Sequence of chain 1.K:
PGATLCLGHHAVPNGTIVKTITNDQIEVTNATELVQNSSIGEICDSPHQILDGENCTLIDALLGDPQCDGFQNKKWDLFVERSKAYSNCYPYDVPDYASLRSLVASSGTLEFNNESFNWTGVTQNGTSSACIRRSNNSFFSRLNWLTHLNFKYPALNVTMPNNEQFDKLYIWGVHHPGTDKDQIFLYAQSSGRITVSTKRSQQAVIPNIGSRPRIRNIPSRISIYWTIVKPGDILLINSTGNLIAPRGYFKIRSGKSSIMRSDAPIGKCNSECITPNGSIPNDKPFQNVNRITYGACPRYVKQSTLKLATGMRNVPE

Binding-site contacts:
Ligand atom C3 contacts residue ARG216 of chain 1.I at 3.8 Å.
Ligand atom C4 contacts residue ASN159 of chain 1.K at 4.2 Å.
Ligand atom O4 contacts residue ARG216 of chain 1.I at 3.5 Å (salt-bridge).
Ligand atom C7 contacts residue ASN159 of chain 1.K at 3.3 Å.
Ligand atom C3 contacts residue SER213 of chain 1.I at 4.2 Å.
Ligand atom C6 contacts residue ARG216 of chain 1.I at 3.3 Å.
Ligand atom C4 contacts residue ARG216 of chain 1.I at 3.6 Å.
Ligand atom C2 contacts residue SER213 of chain 1.I at 4.1 Å.
Ligand atom C8 contacts residue ASN240 of chain 1.K at 3.9 Å.
Ligand atom C1 contacts residue ARG216 of chain 1.I at 3.7 Å.
Ligand atom C8 contacts residue ASN159 of chain 1.K at 4.1 Å.
Ligand atom C1 contacts residue ASN159 of chain 1.K at 1.4 Å.
Ligand atom C7 contacts residue SER213 of chain 1.I at 3.1 Å.
Ligand atom C5 contacts residue LEU238 of chain 1.K at 4.3 Å (hydrophobic).
Ligand atom C1 contacts residue LEU238 of chain 1.K at 4.3 Å (hydrophobic).
Ligand atom N2 contacts residue ASN159 of chain 1.K at 2.7 Å (h-bond).
Ligand atom C8 contacts residue SER213 of chain 1.I at 3.1 Å.
Ligand atom O5 contacts residue ASN159 of chain 1.K at 2.4 Å (h-bond).
Ligand atom C6 contacts residue THR161 of chain 1.K at 4.2 Å.
Ligand atom O7 contacts residue ILE236 of chain 1.K at 4.4 Å.
Ligand atom C8 contacts residue THR161 of chain 1.K at 4.4 Å.
Ligand atom O5 contacts residue LEU238 of chain 1.K at 4.2 Å.
Ligand atom C3 contacts residue ASN159 of chain 1.K at 3.7 Å.
Ligand atom C5 contacts residue ARG216 of chain 1.I at 3.7 Å.
Ligand atom N2 contacts residue SER213 of chain 1.I at 3.0 Å (h-bond).
Ligand atom O7 contacts residue SER213 of chain 1.I at 3.9 Å.
Ligand atom C5 contacts residue ASN159 of chain 1.K at 3.6 Å.
Ligand atom O3 contacts residue ARG216 of chain 1.I at 3.2 Å (salt-bridge).
Ligand atom O6 contacts residue ARG216 of chain 1.I at 3.3 Å (salt-bridge).
Ligand atom O7 contacts residue ASN159 of chain 1.K at 3.8 Å.
Ligand atom C2 contacts residue ASN159 of chain 1.K at 2.2 Å.
Ligand atom O5 contacts residue ARG216 of chain 1.I at 2.8 Å (salt-bridge).
Ligand atom O3 contacts residue SER213 of chain 1.I at 4.2 Å.
Ligand atom C2 contacts residue ARG216 of chain 1.I at 4.3 Å.

Sequence of chain 1.I:
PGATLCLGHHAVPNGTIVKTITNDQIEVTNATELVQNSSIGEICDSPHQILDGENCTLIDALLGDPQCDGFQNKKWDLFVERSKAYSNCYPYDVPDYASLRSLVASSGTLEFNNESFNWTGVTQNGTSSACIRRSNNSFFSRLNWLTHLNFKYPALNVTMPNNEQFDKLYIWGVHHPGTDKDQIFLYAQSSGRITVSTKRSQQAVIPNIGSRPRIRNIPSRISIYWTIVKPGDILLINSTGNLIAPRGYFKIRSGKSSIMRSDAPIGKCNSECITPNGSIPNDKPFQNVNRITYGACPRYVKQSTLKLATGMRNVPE

The protein below binds the small molecule below.
Small molecule (SMILES): CC(=O)N[C@H]1[C@H](O[C@H]2[C@H](O)[C@@H](NC(C)=O)CO[C@@H]2CO)O[C@H](CO)[C@@H](O)[C@@H]1O